Binding-site contacts:
Ligand atom N contacts residue ASP157 of chain 1.B at 2.9 Å (salt-bridge).
Ligand atom CM3 contacts residue GLU212 of chain 1.B at 3.6 Å.
Ligand atom CM2 contacts residue OGA1 of chain 1.I at 3.8 Å.
Ligand atom N contacts residue TYR197 of chain 1.B at 3.5 Å (h-bond).
Ligand atom CB contacts residue TYR197 of chain 1.B at 3.6 Å (hydrophobic).
Ligand atom CM1 contacts residue TYR199 of chain 1.B at 3.6 Å (hydrophobic).
Ligand atom CE contacts residue GLY192 of chain 1.B at 3.6 Å.
Ligand atom C contacts residue ASP157 of chain 1.B at 3.6 Å.
Ligand atom O contacts residue TYR197 of chain 1.B at 2.8 Å (h-bond).
Ligand atom CB contacts residue GLU191 of chain 1.B at 3.8 Å.
Ligand atom CM1 contacts residue TYR197 of chain 1.B at 3.8 Å (hydrophobic).
Ligand atom NZ contacts residue SER310 of chain 1.B at 3.8 Å.
Ligand atom CA contacts residue GLU191 of chain 1.B at 3.5 Å.
Ligand atom C contacts residue ASN108 of chain 1.B at 3.8 Å.
Ligand atom CA contacts residue GLU191 of chain 1.B at 3.7 Å.
Ligand atom CD contacts residue TYR199 of chain 1.B at 3.6 Å (hydrophobic).
Ligand atom C contacts residue TYR197 of chain 1.B at 3.7 Å (hydrophobic).
Ligand atom O contacts residue ILE190 of chain 1.B at 3.6 Å.
Ligand atom CB contacts residue TYR197 of chain 1.B at 3.6 Å (hydrophobic).
Ligand atom CM3 contacts residue ASN312 of chain 1.B at 3.6 Å.
Ligand atom CM2 contacts residue TYR199 of chain 1.B at 3.3 Å (hydrophobic).
Ligand atom O contacts residue ASN108 of chain 1.B at 3.2 Å (h-bond).
Ligand atom O contacts residue VAL335 of chain 1.B at 3.4 Å.
Ligand atom O contacts residue GLU191 of chain 1.B at 3.6 Å.
Ligand atom CM1 contacts residue GLY192 of chain 1.B at 3.2 Å.
Ligand atom N contacts residue GLU191 of chain 1.B at 2.8 Å (salt-bridge).
Ligand atom CM3 contacts residue GLY192 of chain 1.B at 3.8 Å.
Ligand atom CM1 contacts residue SER310 of chain 1.B at 3.5 Å.
Ligand atom CB contacts residue GLU191 of chain 1.B at 3.5 Å.
Ligand atom CA contacts residue ASP157 of chain 1.B at 3.6 Å.
Ligand atom CM3 contacts residue SER310 of chain 1.B at 3.5 Å.
Ligand atom CM2 contacts residue SER310 of chain 1.B at 3.4 Å.
Ligand atom CB contacts residue ASP333 of chain 1.B at 3.8 Å.
Ligand atom CB contacts residue ASP157 of chain 1.B at 3.5 Å.
Ligand atom O contacts residue LYS263 of chain 1.B at 3.0 Å (salt-bridge).
Ligand atom C contacts residue GLU191 of chain 1.B at 3.5 Å.
Ligand atom CM3 contacts residue THR311 of chain 1.B at 3.4 Å.
Ligand atom CD contacts residue TYR197 of chain 1.B at 3.7 Å (hydrophobic).
Ligand atom CA contacts residue ASP157 of chain 1.B at 3.8 Å.
Ligand atom NZ contacts residue GLY192 of chain 1.B at 3.7 Å.

This small molecule binds to this protein.
Small molecule (SMILES): CCC[C@H](NC(=O)[C@H](C)N)C(=O)N[C@@H](CCCC[N+](C)(C)C)C(=O)N[C@@H](CO)C(=O)N[C@@H](C)C=O

Sequence of chain 1.B:
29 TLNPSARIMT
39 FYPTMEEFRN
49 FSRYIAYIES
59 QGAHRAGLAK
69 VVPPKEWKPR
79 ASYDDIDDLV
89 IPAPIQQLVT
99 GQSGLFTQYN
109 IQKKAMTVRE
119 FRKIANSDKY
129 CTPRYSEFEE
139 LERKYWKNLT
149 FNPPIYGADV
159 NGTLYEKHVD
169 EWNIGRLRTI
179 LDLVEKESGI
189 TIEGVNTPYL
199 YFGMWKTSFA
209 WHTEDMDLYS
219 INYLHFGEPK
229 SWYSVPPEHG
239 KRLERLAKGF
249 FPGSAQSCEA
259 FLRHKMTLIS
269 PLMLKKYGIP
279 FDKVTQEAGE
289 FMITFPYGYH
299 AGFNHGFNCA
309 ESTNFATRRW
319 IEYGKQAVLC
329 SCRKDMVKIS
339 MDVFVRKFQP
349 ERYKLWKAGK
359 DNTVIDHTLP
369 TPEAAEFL